Binding-site contacts:
Ligand atom C6 contacts residue PHE57 of chain 1.L at 3.5 Å (hydrophobic).
Ligand atom C5 contacts residue ARG90 of chain 1.J at 3.5 Å.
Ligand atom C5 contacts residue PHE57 of chain 1.L at 3.9 Å (hydrophobic).
Ligand atom O3 contacts residue ARG90 of chain 1.J at 3.2 Å.
Ligand atom C4 contacts residue ARG90 of chain 1.J at 4.1 Å.
Ligand atom C4 contacts residue GLU78 of chain 1.J at 3.7 Å.
Ligand atom C10 contacts residue LYS60 of chain 1.L at 3.9 Å.
Ligand atom O2 contacts residue LYS60 of chain 1.L at 3.1 Å (salt-bridge).
Ligand atom O3 contacts residue ARG7 of chain 1.J at 2.7 Å (salt-bridge).
Ligand atom C8 contacts residue ARG90 of chain 1.J at 3.5 Å.
Ligand atom C2 contacts residue ARG7 of chain 1.J at 4.1 Å.
Ligand atom C3 contacts residue VAL73 of chain 1.L at 3.6 Å (hydrophobic).
Ligand atom C11 contacts residue ARG7 of chain 1.J at 3.2 Å.
Ligand atom C3 contacts residue THR74 of chain 1.L at 3.6 Å.
Ligand atom C2 contacts residue VAL73 of chain 1.L at 4.0 Å (hydrophobic).
Ligand atom O2 contacts residue ALA59 of chain 1.L at 3.5 Å.
Ligand atom O2 contacts residue PHE57 of chain 1.L at 4.0 Å.
Ligand atom O4 contacts residue ARG116 of chain 1.J at 3.6 Å.
Ligand atom C1 contacts residue ALA59 of chain 1.L at 3.9 Å (hydrophobic).
Ligand atom O7 contacts residue ARG90 of chain 1.J at 2.6 Å (salt-bridge).
Ligand atom C3 contacts residue ARG7 of chain 1.J at 3.7 Å.
Ligand atom C3 contacts residue ALA59 of chain 1.L at 4.1 Å (hydrophobic).
Ligand atom O5 contacts residue PHE57 of chain 1.L at 3.8 Å.
Ligand atom O5 contacts residue GLU78 of chain 1.J at 3.0 Å (salt-bridge).
Ligand atom O5 contacts residue CYS75 of chain 1.L at 3.0 Å (h-bond).
Ligand atom C11 contacts residue ARG90 of chain 1.J at 3.9 Å.
Ligand atom O4 contacts residue ARG7 of chain 1.J at 3.0 Å (salt-bridge).
Ligand atom O7 contacts residue LEU115 of chain 1.J at 4.0 Å.
Ligand atom C11 contacts residue TYR108 of chain 1.J at 3.9 Å (hydrophobic).
Ligand atom C4 contacts residue THR74 of chain 1.L at 4.0 Å.
Ligand atom O3 contacts residue LEU115 of chain 1.J at 3.8 Å.
Ligand atom O3 contacts residue TYR108 of chain 1.J at 4.0 Å.
Ligand atom C11 contacts residue LEU115 of chain 1.J at 4.0 Å (hydrophobic).
Ligand atom O5 contacts residue THR74 of chain 1.L at 3.7 Å.
Ligand atom C2 contacts residue ALA59 of chain 1.L at 3.6 Å (hydrophobic).
Ligand atom C4 contacts residue CYS75 of chain 1.L at 4.1 Å (hydrophobic).
Ligand atom O1 contacts residue ALA59 of chain 1.L at 3.7 Å.
Ligand atom O4 contacts residue TYR108 of chain 1.J at 2.9 Å (h-bond).
Ligand atom C8 contacts residue LEU115 of chain 1.J at 3.8 Å (hydrophobic).
Ligand atom C10 contacts residue ALA59 of chain 1.L at 3.5 Å (hydrophobic).

Sequence of chain 1.J:
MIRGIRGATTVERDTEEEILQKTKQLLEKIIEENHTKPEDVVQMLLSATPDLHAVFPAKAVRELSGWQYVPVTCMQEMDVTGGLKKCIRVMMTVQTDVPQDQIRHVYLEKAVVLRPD

Sequence of chain 1.L:
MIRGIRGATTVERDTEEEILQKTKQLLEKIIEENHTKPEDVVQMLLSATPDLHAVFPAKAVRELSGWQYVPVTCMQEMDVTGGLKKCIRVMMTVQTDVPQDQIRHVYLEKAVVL

A protein and the small-molecule ligand that binds it are described below.
Small molecule (SMILES): O=C(O)[C@@H]1C[C@]2(C(=O)O)C=C[C@@H](O)[C@@H](C2)O1